Binding-site contacts:
Ligand atom N3B contacts residue THR239 of chain 6.A at 4.2 Å.
Ligand atom O7B contacts residue TYR423 of chain 6.A at 4.0 Å.
Ligand atom O7B contacts residue PHE243 of chain 6.A at 3.7 Å.
Ligand atom OHB contacts residue ASP307 of chain 6.A at 4.2 Å.
Ligand atom C1B contacts residue GLU507 of chain 6.A at 4.2 Å.
Ligand atom C1B contacts residue PHE243 of chain 6.A at 4.2 Å (hydrophobic).
Ligand atom C2B contacts residue TRP508 of chain 6.A at 4.1 Å (hydrophobic).
Ligand atom C2B contacts residue GLU507 of chain 6.A at 3.1 Å.
Ligand atom O7B contacts residue TRP424 of chain 6.A at 3.9 Å.
Ligand atom C9B contacts residue TRP424 of chain 6.A at 3.8 Å (hydrophobic).
Ligand atom OHB contacts residue THR239 of chain 6.A at 3.4 Å (h-bond).
Ligand atom C4B contacts residue THR239 of chain 6.A at 4.2 Å.
Ligand atom N3B contacts residue GLU236 of chain 6.A at 3.2 Å (salt-bridge).
Ligand atom C4B contacts residue GLU236 of chain 6.A at 4.4 Å.
Ligand atom O3B contacts residue TYR379 of chain 6.A at 3.9 Å.
Ligand atom O3B contacts residue GLU452 of chain 6.A at 3.3 Å (salt-bridge).
Ligand atom C9B contacts residue TYR423 of chain 6.A at 4.1 Å (hydrophobic).
Ligand atom C6B contacts residue PHE243 of chain 6.A at 3.7 Å (hydrophobic).
Ligand atom C7B contacts residue PHE243 of chain 6.A at 3.4 Å (hydrophobic).
Ligand atom O3B contacts residue GLU236 of chain 6.A at 3.0 Å (salt-bridge).
Ligand atom C3B contacts residue TYR379 of chain 6.A at 4.4 Å (hydrophobic).
Ligand atom N3B contacts residue TRP424 of chain 6.A at 4.1 Å.
Ligand atom C9B contacts residue PHE243 of chain 6.A at 3.6 Å (hydrophobic).
Ligand atom O1A contacts residue GLU507 of chain 6.A at 2.4 Å (salt-bridge).
Ligand atom C6B contacts residue TRP424 of chain 6.A at 3.7 Å (hydrophobic).
Ligand atom C7B contacts residue TRP424 of chain 6.A at 3.6 Å (hydrophobic).
Ligand atom O1A contacts residue PHE516 of chain 6.A at 4.2 Å.
Ligand atom C1B contacts residue TRP424 of chain 6.A at 3.8 Å (hydrophobic).
Ligand atom O1B contacts residue TRP508 of chain 6.A at 3.9 Å.
Ligand atom C4B contacts residue TRP424 of chain 6.A at 3.6 Å (hydrophobic).
Ligand atom O1A contacts residue TRP424 of chain 6.A at 3.4 Å.
Ligand atom C5B contacts residue TRP424 of chain 6.A at 3.4 Å (hydrophobic).
Ligand atom OHB contacts residue GLU236 of chain 6.A at 2.4 Å (salt-bridge).
Ligand atom C8B contacts residue PHE243 of chain 6.A at 3.8 Å (hydrophobic).
Ligand atom C8B contacts residue TRP424 of chain 6.A at 3.8 Å (hydrophobic).
Ligand atom OHB contacts residue TYR379 of chain 6.A at 4.4 Å.
Ligand atom O1B contacts residue GLU507 of chain 6.A at 3.3 Å (salt-bridge).
Ligand atom C3B contacts residue GLU236 of chain 6.A at 3.7 Å.
Ligand atom C5B contacts residue PHE243 of chain 6.A at 4.2 Å (hydrophobic).
Ligand atom C2B contacts residue TRP424 of chain 6.A at 4.4 Å (hydrophobic).

This protein binds this small molecule.
Small molecule (SMILES): COc1ccc2c(c1)O[C@@H](O)C(=O)N2O

Sequence of chain 6.A:
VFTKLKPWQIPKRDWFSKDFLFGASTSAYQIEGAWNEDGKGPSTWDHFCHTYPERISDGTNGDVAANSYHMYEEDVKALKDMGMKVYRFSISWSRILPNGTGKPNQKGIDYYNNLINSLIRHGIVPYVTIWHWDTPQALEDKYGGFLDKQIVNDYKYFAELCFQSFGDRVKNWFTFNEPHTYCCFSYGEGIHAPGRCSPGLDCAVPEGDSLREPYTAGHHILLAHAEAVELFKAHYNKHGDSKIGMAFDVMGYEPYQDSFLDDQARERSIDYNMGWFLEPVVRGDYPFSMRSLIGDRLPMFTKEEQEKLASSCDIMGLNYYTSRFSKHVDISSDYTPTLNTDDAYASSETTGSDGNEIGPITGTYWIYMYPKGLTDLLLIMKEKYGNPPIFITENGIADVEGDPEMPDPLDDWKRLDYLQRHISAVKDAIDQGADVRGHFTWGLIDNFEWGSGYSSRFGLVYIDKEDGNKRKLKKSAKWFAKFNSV